Binding-site contacts:
Ligand atom O4 contacts residue SER69 of chain 1.T at 3.4 Å (h-bond).
Ligand atom O2 contacts residue SER69 of chain 1.T at 2.8 Å (h-bond).
Ligand atom P contacts residue SER68 of chain 1.T at 2.6 Å.
Ligand atom O4 contacts residue SER68 of chain 1.T at 3.2 Å.
Ligand atom O2 contacts residue ALA67 of chain 1.T at 4.2 Å.
Ligand atom N contacts residue SER68 of chain 1.T at 4.1 Å.
Ligand atom O3 contacts residue SER68 of chain 1.T at 3.8 Å.
Ligand atom O2 contacts residue SER68 of chain 1.T at 1.5 Å.
Ligand atom P contacts residue SER69 of chain 1.T at 3.7 Å.
Ligand atom O1 contacts residue THR62 of chain 1.T at 4.2 Å.
Ligand atom O3 contacts residue SER69 of chain 1.T at 4.4 Å.
Ligand atom O1 contacts residue SER68 of chain 1.T at 2.9 Å.

This small molecule binds to this protein.
Small molecule (SMILES): NCCOP(=O)(O)O

Sequence of chain 1.T:
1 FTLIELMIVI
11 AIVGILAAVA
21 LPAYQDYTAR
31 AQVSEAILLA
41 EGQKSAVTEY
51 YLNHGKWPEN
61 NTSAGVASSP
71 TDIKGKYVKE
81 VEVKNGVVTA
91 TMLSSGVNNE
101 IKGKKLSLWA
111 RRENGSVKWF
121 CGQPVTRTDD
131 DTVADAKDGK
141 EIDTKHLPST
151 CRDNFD